Sequence of chain 1.C:
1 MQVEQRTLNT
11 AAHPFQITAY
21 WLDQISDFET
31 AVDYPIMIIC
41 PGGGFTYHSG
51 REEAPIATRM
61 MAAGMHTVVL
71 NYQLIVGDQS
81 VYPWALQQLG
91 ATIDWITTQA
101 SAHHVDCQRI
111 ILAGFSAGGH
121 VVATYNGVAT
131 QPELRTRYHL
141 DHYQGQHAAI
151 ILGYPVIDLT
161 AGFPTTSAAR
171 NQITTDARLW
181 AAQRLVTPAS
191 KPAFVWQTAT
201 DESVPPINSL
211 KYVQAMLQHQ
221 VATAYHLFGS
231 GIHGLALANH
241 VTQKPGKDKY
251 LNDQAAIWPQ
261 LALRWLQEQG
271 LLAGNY

Binding-site contacts:
Ligand atom CAI contacts residue ASN71 of chain 1.B at 3.9 Å.
Ligand atom CAG contacts residue GLN5 of chain 1.B at 3.6 Å.
Ligand atom CAG contacts residue ARG6 of chain 1.C at 3.7 Å.
Ligand atom CAF contacts residue GLN16 of chain 1.B at 3.8 Å.
Ligand atom CAD contacts residue GLN5 of chain 1.B at 3.4 Å.
Ligand atom CAA contacts residue THR98 of chain 1.C at 3.6 Å.
Ligand atom CAE contacts residue GLN99 of chain 1.C at 3.5 Å.
Ligand atom CAJ contacts residue GLN99 of chain 1.C at 4.1 Å.
Ligand atom OAH contacts residue ARG6 of chain 1.C at 4.1 Å.
Ligand atom OAB contacts residue ASN71 of chain 1.B at 3.6 Å.
Ligand atom CAG contacts residue TRP95 of chain 1.C at 4.5 Å (hydrophobic).
Ligand atom CAE contacts residue ARG6 of chain 1.C at 4.5 Å.
Ligand atom CAG contacts residue GLN16 of chain 1.B at 4.4 Å.
Ligand atom OAB contacts residue CCN1 of chain 1.Q at 3.6 Å (h-bond).
Ligand atom CAC contacts residue GLN5 of chain 1.B at 3.5 Å.
Ligand atom OAH contacts residue ASN71 of chain 1.B at 4.0 Å.
Ligand atom CAF contacts residue THR18 of chain 1.B at 4.3 Å.
Ligand atom OAB contacts residue GLU53 of chain 1.B at 4.0 Å.
Ligand atom CAI contacts residue CCN1 of chain 1.Q at 3.7 Å.
Ligand atom OAH contacts residue GLN99 of chain 1.C at 4.4 Å.
Ligand atom CAA contacts residue GLN99 of chain 1.C at 3.8 Å.
Ligand atom CAE contacts residue GLN5 of chain 1.B at 3.7 Å.
Ligand atom CAF contacts residue GLN5 of chain 1.B at 3.8 Å.
Ligand atom OAH contacts residue GLN16 of chain 1.B at 3.6 Å (h-bond).
Ligand atom CAG contacts residue GLN99 of chain 1.C at 3.1 Å.
Ligand atom CAJ contacts residue ARG6 of chain 1.C at 4.1 Å.
Ligand atom CAJ contacts residue GLN5 of chain 1.B at 3.7 Å.
Ligand atom OAH contacts residue GLN5 of chain 1.B at 4.4 Å.
Ligand atom CAJ contacts residue GLN16 of chain 1.B at 3.7 Å.
Ligand atom CAA contacts residue CCN1 of chain 1.Q at 3.6 Å.

This small molecule binds to this protein.
Small molecule (SMILES): CC(=O)Oc1ccccc1

Sequence of chain 1.B:
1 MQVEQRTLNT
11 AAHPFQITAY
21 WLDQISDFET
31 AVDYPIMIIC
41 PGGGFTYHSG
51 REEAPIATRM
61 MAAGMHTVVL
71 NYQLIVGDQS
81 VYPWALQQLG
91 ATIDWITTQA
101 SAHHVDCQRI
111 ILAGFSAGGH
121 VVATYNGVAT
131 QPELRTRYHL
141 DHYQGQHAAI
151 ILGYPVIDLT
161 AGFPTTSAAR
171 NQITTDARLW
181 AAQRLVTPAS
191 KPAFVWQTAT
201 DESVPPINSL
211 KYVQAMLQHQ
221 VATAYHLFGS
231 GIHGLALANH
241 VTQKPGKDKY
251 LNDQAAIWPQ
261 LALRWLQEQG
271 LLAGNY